Binding-site contacts:
Ligand atom O3 contacts residue ARG129 of chain 1.B at 3.7 Å.
Ligand atom O3 contacts residue LEU171 of chain 1.B at 3.7 Å.
Ligand atom O2 contacts residue ARG129 of chain 1.B at 3.0 Å (salt-bridge).
Ligand atom O4 contacts residue LEU171 of chain 1.B at 4.1 Å.
Ligand atom C4 contacts residue VAL126 of chain 1.B at 4.5 Å (hydrophobic).
Ligand atom O3 contacts residue VAL126 of chain 1.B at 4.0 Å.
Ligand atom C3 contacts residue ARG129 of chain 1.B at 3.5 Å.
Ligand atom C3 contacts residue LEU171 of chain 1.B at 4.4 Å (hydrophobic).
Ligand atom C3 contacts residue ALA125 of chain 1.B at 3.5 Å (hydrophobic).
Ligand atom O3 contacts residue ALA125 of chain 1.B at 2.7 Å (h-bond).
Ligand atom C2 contacts residue ARG129 of chain 1.B at 3.7 Å.
Ligand atom C4 contacts residue ALA125 of chain 1.B at 3.1 Å (hydrophobic).
Ligand atom O4 contacts residue TYR173 of chain 1.B at 4.4 Å.
Ligand atom C1 contacts residue ARG129 of chain 1.B at 4.3 Å.
Ligand atom O3 contacts residue LEU127 of chain 1.B at 4.0 Å.
Ligand atom O4 contacts residue ALA125 of chain 1.B at 2.6 Å (h-bond).

A protein and the small-molecule ligand that binds it are described below.
Small molecule (SMILES): OC[C@H]1OC[C@H](O)[C@@H](O)[C@@H]1O

Sequence of chain 1.B:
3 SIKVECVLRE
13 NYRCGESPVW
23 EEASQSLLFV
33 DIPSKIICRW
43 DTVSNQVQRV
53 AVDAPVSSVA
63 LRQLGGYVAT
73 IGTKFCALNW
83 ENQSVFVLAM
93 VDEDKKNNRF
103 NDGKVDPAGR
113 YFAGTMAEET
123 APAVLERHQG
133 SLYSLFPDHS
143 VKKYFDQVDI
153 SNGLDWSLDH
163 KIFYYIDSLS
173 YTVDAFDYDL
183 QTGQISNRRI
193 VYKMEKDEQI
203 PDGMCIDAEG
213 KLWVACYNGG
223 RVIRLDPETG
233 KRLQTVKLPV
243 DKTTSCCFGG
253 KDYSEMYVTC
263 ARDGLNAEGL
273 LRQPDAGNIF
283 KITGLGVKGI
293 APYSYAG